The small molecule below binds the protein below.
Small molecule (SMILES): CC[C@H](NC)C(=O)N[C@@H]1C(=O)N2[C@@H](CC[C@@H]1CCNCc1ccccc1)CC[C@H]2C(=O)NC(c1ccccc1)c1ccccc1

Sequence of chain 1.A:
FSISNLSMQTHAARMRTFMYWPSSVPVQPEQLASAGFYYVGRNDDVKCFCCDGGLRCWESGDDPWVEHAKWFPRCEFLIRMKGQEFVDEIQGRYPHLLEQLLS

Binding-site contacts:
Ligand atom CB contacts residue ASP71 of chain 1.A at 3.1 Å.
Ligand atom CAZ contacts residue TRP80 of chain 1.A at 3.9 Å (hydrophobic).
Ligand atom CAS contacts residue ARG65 of chain 1.A at 3.5 Å.
Ligand atom CAB contacts residue ASP71 of chain 1.A at 3.2 Å.
Ligand atom CAK contacts residue LEU64 of chain 1.A at 3.4 Å (hydrophobic).
Ligand atom N contacts residue ASP71 of chain 1.A at 3.2 Å (salt-bridge).
Ligand atom CBB contacts residue GLU68 of chain 1.A at 3.8 Å.
Ligand atom CAI contacts residue GLU68 of chain 1.A at 3.6 Å.
Ligand atom CAQ contacts residue LEU64 of chain 1.A at 3.4 Å (hydrophobic).
Ligand atom NBE contacts residue ARG65 of chain 1.A at 3.1 Å (salt-bridge).
Ligand atom CAO contacts residue GLU68 of chain 1.A at 3.5 Å.
Ligand atom CA contacts residue ARG65 of chain 1.A at 3.3 Å.
Ligand atom CAA contacts residue ARG65 of chain 1.A at 3.3 Å.
Ligand atom CB contacts residue TRP67 of chain 1.A at 3.8 Å (hydrophobic).
Ligand atom O contacts residue GLU76 of chain 1.A at 3.5 Å (salt-bridge).
Ligand atom CBK contacts residue GLY63 of chain 1.A at 3.9 Å.
Ligand atom CB contacts residue ARG65 of chain 1.A at 3.7 Å.
Ligand atom CAK contacts residue GLY63 of chain 1.A at 3.6 Å.
Ligand atom C contacts residue ARG65 of chain 1.A at 3.6 Å.
Ligand atom N contacts residue GLU68 of chain 1.A at 3.5 Å (salt-bridge).
Ligand atom CAQ contacts residue GLY63 of chain 1.A at 3.4 Å.
Ligand atom CA contacts residue CYS66 of chain 1.A at 3.3 Å (hydrophobic).
Ligand atom CAK contacts residue ASP54 of chain 1.A at 3.7 Å.
Ligand atom O contacts residue TRP80 of chain 1.A at 3.6 Å (h-bond).
Ligand atom CA contacts residue ASP71 of chain 1.A at 3.6 Å.
Ligand atom CAY contacts residue TRP80 of chain 1.A at 3.7 Å (hydrophobic).
Ligand atom CAG contacts residue ASP54 of chain 1.A at 3.9 Å.
Ligand atom CBR contacts residue ARG65 of chain 1.A at 3.6 Å.
Ligand atom N contacts residue CYS66 of chain 1.A at 3.4 Å (h-bond).
Ligand atom CBP contacts residue GLY63 of chain 1.A at 3.5 Å.
Ligand atom CAA contacts residue TRP67 of chain 1.A at 3.8 Å (hydrophobic).
Ligand atom CAK contacts residue VAL55 of chain 1.A at 3.9 Å (hydrophobic).
Ligand atom CBJ contacts residue GLU68 of chain 1.A at 3.8 Å.
Ligand atom CAQ contacts residue ARG65 of chain 1.A at 3.8 Å.
Ligand atom NBF contacts residue GLY63 of chain 1.A at 3.0 Å (h-bond).
Ligand atom OAE contacts residue ARG65 of chain 1.A at 3.1 Å (salt-bridge).
Ligand atom CBO contacts residue TRP80 of chain 1.A at 3.5 Å (hydrophobic).
Ligand atom CAZ contacts residue LEU110 of chain 1.A at 3.6 Å (hydrophobic).
Ligand atom CBH contacts residue GLY63 of chain 1.A at 3.8 Å.
Ligand atom OAE contacts residue LEU64 of chain 1.A at 3.9 Å.